Binding-site contacts:
Ligand atom NAJ contacts residue HIS93 of chain 1.A at 3.3 Å (h-bond).
Ligand atom CAF contacts residue LEU194 of chain 1.A at 3.8 Å (hydrophobic).
Ligand atom OAH contacts residue HIS116 of chain 1.A at 3.3 Å (h-bond).
Ligand atom NAJ contacts residue ZN1 of chain 1.B at 2.0 Å.
Ligand atom CAD contacts residue GOL1 of chain 1.F at 3.4 Å.
Ligand atom CAF contacts residue GOL1 of chain 1.F at 3.4 Å.
Ligand atom NAJ contacts residue HIS91 of chain 1.A at 3.3 Å (h-bond).
Ligand atom CAC contacts residue LEU194 of chain 1.A at 3.9 Å (hydrophobic).
Ligand atom CAE contacts residue LEU194 of chain 1.A at 3.8 Å (hydrophobic).
Ligand atom OAH contacts residue HIS91 of chain 1.A at 3.3 Å.
Ligand atom CAB contacts residue GOL1 of chain 1.F at 3.0 Å.
Ligand atom OAH contacts residue ZN1 of chain 1.B at 3.1 Å.
Ligand atom OAH contacts residue VAL139 of chain 1.A at 3.6 Å.
Ligand atom NAN contacts residue GOL1 of chain 1.F at 3.9 Å.
Ligand atom SAG contacts residue ZN1 of chain 1.B at 3.0 Å.
Ligand atom NAK contacts residue GOL1 of chain 1.F at 3.6 Å.
Ligand atom OAM contacts residue GOL1 of chain 1.F at 3.7 Å.
Ligand atom CAC contacts residue GOL1 of chain 1.F at 3.2 Å.
Ligand atom OAH contacts residue VAL118 of chain 1.A at 3.8 Å.
Ligand atom CAA contacts residue THR196 of chain 1.A at 3.2 Å.
Ligand atom CAE contacts residue VAL118 of chain 1.A at 3.8 Å (hydrophobic).
Ligand atom NAJ contacts residue THR195 of chain 1.A at 2.8 Å (h-bond).
Ligand atom NAJ contacts residue HIS116 of chain 1.A at 3.5 Å (h-bond).
Ligand atom CAB contacts residue THR196 of chain 1.A at 3.4 Å.
Ligand atom OAI contacts residue SER193 of chain 1.A at 3.9 Å.
Ligand atom CAE contacts residue GOL1 of chain 1.F at 3.5 Å.
Ligand atom CAD contacts residue LEU194 of chain 1.A at 3.8 Å (hydrophobic).
Ligand atom CAA contacts residue GOL1 of chain 1.F at 3.2 Å.
Ligand atom CAL contacts residue GOL1 of chain 1.F at 3.7 Å.
Ligand atom CAA contacts residue LEU194 of chain 1.A at 4.0 Å (hydrophobic).
Ligand atom SAG contacts residue THR195 of chain 1.A at 3.9 Å.
Ligand atom NAK contacts residue THR196 of chain 1.A at 3.0 Å (h-bond).
Ligand atom OAI contacts residue THR195 of chain 1.A at 2.9 Å (h-bond).
Ligand atom OAI contacts residue TRP205 of chain 1.A at 3.5 Å.
Ligand atom SAG contacts residue HIS91 of chain 1.A at 3.9 Å.
Ligand atom CAB contacts residue LEU194 of chain 1.A at 4.0 Å (hydrophobic).
Ligand atom OAI contacts residue LEU194 of chain 1.A at 3.2 Å.
Ligand atom SAG contacts residue HIS116 of chain 1.A at 3.9 Å.
Ligand atom OAM contacts residue PHE127 of chain 1.A at 3.9 Å.
Ligand atom OAH contacts residue TRP205 of chain 1.A at 3.9 Å.

The protein below binds the small molecule below.
Small molecule (SMILES): NS(=O)(=O)c1ccc2oc(=NO)[nH]c2c1

Sequence of chain 1.A:
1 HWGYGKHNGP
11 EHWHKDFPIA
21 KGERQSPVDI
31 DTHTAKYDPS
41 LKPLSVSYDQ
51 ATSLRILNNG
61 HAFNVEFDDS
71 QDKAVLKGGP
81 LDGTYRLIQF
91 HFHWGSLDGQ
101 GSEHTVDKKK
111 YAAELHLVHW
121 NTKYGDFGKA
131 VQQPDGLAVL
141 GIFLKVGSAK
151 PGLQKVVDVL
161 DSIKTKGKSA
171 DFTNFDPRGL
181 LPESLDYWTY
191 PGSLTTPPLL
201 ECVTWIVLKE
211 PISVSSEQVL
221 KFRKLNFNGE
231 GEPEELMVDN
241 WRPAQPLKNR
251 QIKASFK